Sequence of chain 1.A:
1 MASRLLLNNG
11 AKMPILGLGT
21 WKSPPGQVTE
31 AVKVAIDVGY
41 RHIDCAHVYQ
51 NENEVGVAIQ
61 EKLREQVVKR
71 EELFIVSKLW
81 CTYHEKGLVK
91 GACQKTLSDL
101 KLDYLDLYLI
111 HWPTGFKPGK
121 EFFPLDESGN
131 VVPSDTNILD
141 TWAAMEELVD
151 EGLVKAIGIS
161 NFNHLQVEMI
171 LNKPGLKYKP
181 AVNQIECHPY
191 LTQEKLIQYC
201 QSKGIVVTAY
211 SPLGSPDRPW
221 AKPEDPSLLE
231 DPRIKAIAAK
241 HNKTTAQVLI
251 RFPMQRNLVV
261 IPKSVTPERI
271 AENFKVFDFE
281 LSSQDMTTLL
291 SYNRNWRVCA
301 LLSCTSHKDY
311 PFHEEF

The small molecule below binds the protein below.
Small molecule (SMILES): O=C(O)COc1cc(F)ccc1C(=O)NCc1nc2c(F)c(F)cc(F)c2s1

Binding-site contacts:
Ligand atom C26 contacts residue TRP112 of chain 1.A at 3.5 Å (hydrophobic).
Ligand atom C32 contacts residue HIS111 of chain 1.A at 3.5 Å.
Ligand atom C28 contacts residue THR114 of chain 1.A at 3.2 Å.
Ligand atom C25 contacts residue TRP112 of chain 1.A at 3.6 Å (hydrophobic).
Ligand atom F14 contacts residue TRP80 of chain 1.A at 3.5 Å.
Ligand atom O16 contacts residue TRP220 of chain 1.A at 3.5 Å.
Ligand atom O34 contacts residue NAP1 of chain 1.B at 3.1 Å.
Ligand atom O33 contacts residue TRP112 of chain 1.A at 3.0 Å (h-bond).
Ligand atom F14 contacts residue PHE116 of chain 1.A at 3.5 Å.
Ligand atom O16 contacts residue LEU301 of chain 1.A at 3.6 Å.
Ligand atom O34 contacts residue HIS111 of chain 1.A at 2.7 Å (h-bond).
Ligand atom C24 contacts residue TRP112 of chain 1.A at 3.5 Å (hydrophobic).
Ligand atom N36 contacts residue TRP220 of chain 1.A at 3.5 Å.
Ligand atom O33 contacts residue NAP1 of chain 1.B at 3.6 Å.
Ligand atom F8 contacts residue PRO311 of chain 1.A at 3.6 Å.
Ligand atom C13 contacts residue TRP112 of chain 1.A at 3.5 Å (hydrophobic).
Ligand atom F9 contacts residue VAL48 of chain 1.A at 3.0 Å.
Ligand atom C29 contacts residue TRP112 of chain 1.A at 3.5 Å (hydrophobic).
Ligand atom F14 contacts residue CYS81 of chain 1.A at 3.3 Å.
Ligand atom S22 contacts residue TRP112 of chain 1.A at 3.6 Å.
Ligand atom C20 contacts residue TRP21 of chain 1.A at 3.6 Å (hydrophobic).
Ligand atom N21 contacts residue TRP112 of chain 1.A at 3.5 Å.
Ligand atom C2 contacts residue TRP21 of chain 1.A at 3.1 Å (hydrophobic).
Ligand atom C27 contacts residue TRP112 of chain 1.A at 3.5 Å (hydrophobic).
Ligand atom F8 contacts residue CYS304 of chain 1.A at 3.5 Å.
Ligand atom O15 contacts residue TRP21 of chain 1.A at 3.4 Å.
Ligand atom N21 contacts residue ALA300 of chain 1.A at 3.4 Å.
Ligand atom O33 contacts residue HIS111 of chain 1.A at 3.3 Å (h-bond).
Ligand atom F14 contacts residue TRP112 of chain 1.A at 3.5 Å.
Ligand atom C4 contacts residue TRP21 of chain 1.A at 3.7 Å (hydrophobic).
Ligand atom O34 contacts residue TYR49 of chain 1.A at 2.9 Å (h-bond).
Ligand atom C20 contacts residue NAP1 of chain 1.B at 3.6 Å.
Ligand atom F23 contacts residue TYR310 of chain 1.A at 3.2 Å.
Ligand atom F8 contacts residue TYR310 of chain 1.A at 3.2 Å.
Ligand atom C32 contacts residue NAP1 of chain 1.B at 3.6 Å.
Ligand atom C5 contacts residue TRP21 of chain 1.A at 3.6 Å (hydrophobic).
Ligand atom C25 contacts residue CYS304 of chain 1.A at 3.6 Å (hydrophobic).
Ligand atom F23 contacts residue LEU301 of chain 1.A at 3.5 Å.
Ligand atom C3 contacts residue PHE123 of chain 1.A at 3.6 Å (hydrophobic).
Ligand atom N21 contacts residue LEU301 of chain 1.A at 3.4 Å (h-bond).